The small molecule below binds the protein below.
Small molecule (SMILES): CC(=O)N[C@@H]1[C@@H](O)[C@H](O)[C@@H](CO)O[C@H]1O

Sequence of chain 34.K:
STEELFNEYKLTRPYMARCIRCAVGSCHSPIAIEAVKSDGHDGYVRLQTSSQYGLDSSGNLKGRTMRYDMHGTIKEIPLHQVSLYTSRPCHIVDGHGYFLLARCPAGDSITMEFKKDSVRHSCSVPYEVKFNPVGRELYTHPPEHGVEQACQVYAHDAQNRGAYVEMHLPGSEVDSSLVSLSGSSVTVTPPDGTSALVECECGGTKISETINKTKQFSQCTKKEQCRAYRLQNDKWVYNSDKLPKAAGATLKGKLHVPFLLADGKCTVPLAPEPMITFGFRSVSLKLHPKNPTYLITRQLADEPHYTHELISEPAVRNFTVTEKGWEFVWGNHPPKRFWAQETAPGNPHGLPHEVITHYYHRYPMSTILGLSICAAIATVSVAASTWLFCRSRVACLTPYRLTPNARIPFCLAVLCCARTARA

Binding-site contacts:
Ligand atom O6 contacts residue ASN318 of chain 34.K at 3.0 Å (h-bond).
Ligand atom C6 contacts residue ASN318 of chain 34.K at 3.2 Å.
Ligand atom O4 contacts residue ASN318 of chain 34.K at 4.5 Å.
Ligand atom C6 contacts residue SER284 of chain 34.K at 3.4 Å.
Ligand atom O6 contacts residue SER284 of chain 34.K at 2.9 Å (h-bond).